Sequence of chain 1.FA:
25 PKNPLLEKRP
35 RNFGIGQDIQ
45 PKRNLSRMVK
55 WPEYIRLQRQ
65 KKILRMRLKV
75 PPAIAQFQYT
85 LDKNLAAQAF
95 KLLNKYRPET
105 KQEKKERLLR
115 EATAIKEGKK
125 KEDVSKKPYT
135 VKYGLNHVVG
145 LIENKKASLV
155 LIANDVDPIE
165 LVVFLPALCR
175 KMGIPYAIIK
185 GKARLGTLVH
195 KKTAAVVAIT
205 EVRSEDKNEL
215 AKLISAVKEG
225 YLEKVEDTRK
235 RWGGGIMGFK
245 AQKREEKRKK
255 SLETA

Sequence of chain 1.K:
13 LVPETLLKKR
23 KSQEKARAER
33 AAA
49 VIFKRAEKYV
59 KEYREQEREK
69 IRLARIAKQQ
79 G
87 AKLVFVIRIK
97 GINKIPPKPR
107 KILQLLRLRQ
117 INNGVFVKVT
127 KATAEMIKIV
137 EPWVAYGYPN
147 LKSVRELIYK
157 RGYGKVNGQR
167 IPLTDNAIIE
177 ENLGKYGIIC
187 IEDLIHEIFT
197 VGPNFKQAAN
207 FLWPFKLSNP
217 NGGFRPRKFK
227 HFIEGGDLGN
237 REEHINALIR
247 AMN

This small molecule binds to this protein.
Small molecule (SMILES): Nc1ccn([C@@H]2O[C@H](CO[P](=O)(O)O[C@H]3[C@@H](O)[C@H](n4ccc(=O)[nH]c4=O)O[C@@H]3CO[P](=O)(O)O[C@H]3[C@@H](O)[C@H](n4ccc(=O)[nH]c4=O)O[C@@H]3COP(=O)=O)[C@@H](O)[C@H]2O)c(=O)n1

Binding-site contacts:
Ligand atom N1 contacts residue ILE50 of chain 1.K at 4.0 Å.
Ligand atom C6 contacts residue GLN92 of chain 1.FA at 4.0 Å.
Ligand atom C2 contacts residue PHE254 of chain 1.G at 3.7 Å (hydrophobic).
Ligand atom N3 contacts residue PHE51 of chain 1.K at 2.5 Å (h-bond).
Ligand atom N3 contacts residue PHE254 of chain 1.G at 3.3 Å (h-bond).
Ligand atom N4 contacts residue LEU252 of chain 1.G at 3.0 Å (h-bond).
Ligand atom OP2 contacts residue GLU55 of chain 1.K at 3.9 Å.
Ligand atom C2 contacts residue ILE50 of chain 1.K at 3.6 Å (hydrophobic).
Ligand atom C4 contacts residue VAL31 of chain 1.UA at 3.6 Å (hydrophobic).
Ligand atom C4 contacts residue PHE51 of chain 1.K at 3.5 Å (hydrophobic).
Ligand atom O4 contacts residue ARG53 of chain 1.K at 3.2 Å.
Ligand atom O2' contacts residue LYS95 of chain 1.FA at 3.5 Å (salt-bridge).
Ligand atom C5 contacts residue GLU55 of chain 1.K at 3.5 Å.
Ligand atom O4' contacts residue PHE254 of chain 1.G at 3.6 Å.
Ligand atom N4 contacts residue GLN92 of chain 1.FA at 3.2 Å (h-bond).
Ligand atom C5 contacts residue VAL31 of chain 1.UA at 3.7 Å (hydrophobic).
Ligand atom P contacts residue LYS56 of chain 1.K at 3.8 Å.
Ligand atom N1 contacts residue PHE254 of chain 1.G at 4.0 Å.
Ligand atom C1' contacts residue ILE50 of chain 1.K at 4.0 Å (hydrophobic).
Ligand atom C4 contacts residue GLN92 of chain 1.FA at 3.1 Å.
Ligand atom O4 contacts residue VAL31 of chain 1.UA at 3.5 Å.
Ligand atom N3 contacts residue VAL31 of chain 1.UA at 3.8 Å.
Ligand atom C1' contacts residue PHE254 of chain 1.G at 3.8 Å (hydrophobic).
Ligand atom C2 contacts residue PHE51 of chain 1.K at 3.1 Å (hydrophobic).
Ligand atom OP2 contacts residue LYS56 of chain 1.K at 3.5 Å (salt-bridge).
Ligand atom C6 contacts residue GLU55 of chain 1.K at 3.6 Å.
Ligand atom OP2 contacts residue LYS87 of chain 1.FA at 3.3 Å (salt-bridge).
Ligand atom C4 contacts residue ARG53 of chain 1.K at 3.7 Å.
Ligand atom N3 contacts residue GLN92 of chain 1.FA at 3.7 Å.
Ligand atom O2 contacts residue PHE254 of chain 1.G at 3.3 Å.
Ligand atom O4 contacts residue PHE51 of chain 1.K at 3.4 Å.
Ligand atom C5 contacts residue GLN92 of chain 1.FA at 3.4 Å.
Ligand atom O2 contacts residue ILE50 of chain 1.K at 3.3 Å.
Ligand atom N4 contacts residue ASN88 of chain 1.FA at 3.2 Å (h-bond).
Ligand atom O2' contacts residue LYS59 of chain 1.K at 3.1 Å (salt-bridge).
Ligand atom OP1 contacts residue LYS56 of chain 1.K at 3.5 Å (salt-bridge).
Ligand atom C6 contacts residue VAL31 of chain 1.UA at 3.8 Å (hydrophobic).
Ligand atom O4 contacts residue ALA26 of chain 1.UA at 4.0 Å.
Ligand atom O2 contacts residue PHE51 of chain 1.K at 3.0 Å (h-bond).
Ligand atom C2' contacts residue LYS95 of chain 1.FA at 3.6 Å.

Sequence of chain 1.UA:
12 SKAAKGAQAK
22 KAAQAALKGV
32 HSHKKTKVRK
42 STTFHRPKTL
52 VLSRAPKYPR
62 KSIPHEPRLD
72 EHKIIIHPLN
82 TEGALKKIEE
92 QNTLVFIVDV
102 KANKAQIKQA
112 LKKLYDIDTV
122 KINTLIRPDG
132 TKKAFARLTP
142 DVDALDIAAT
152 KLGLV

Sequence of chain 1.G:
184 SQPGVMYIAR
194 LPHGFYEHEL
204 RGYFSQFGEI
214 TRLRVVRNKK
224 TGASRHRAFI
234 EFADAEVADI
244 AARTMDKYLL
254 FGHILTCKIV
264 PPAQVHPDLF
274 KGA